Binding-site contacts:
Ligand atom O18 contacts residue SER202 of chain 1.A at 3.6 Å.
Ligand atom C2 contacts residue GLY119 of chain 1.A at 3.9 Å.
Ligand atom C3 contacts residue GLU201 of chain 1.A at 3.4 Å.
Ligand atom C1 contacts residue GLY120 of chain 1.A at 3.9 Å.
Ligand atom C16 contacts residue PHE337 of chain 1.A at 3.8 Å (hydrophobic).
Ligand atom C16 contacts residue PHE296 of chain 1.A at 3.4 Å (hydrophobic).
Ligand atom C11 contacts residue TRP85 of chain 1.A at 3.6 Å (hydrophobic).
Ligand atom C7 contacts residue PHE296 of chain 1.A at 3.6 Å (hydrophobic).
Ligand atom O5 contacts residue SER202 of chain 1.A at 3.8 Å.
Ligand atom C6 contacts residue GLY121 of chain 1.A at 3.9 Å.
Ligand atom C12 contacts residue TYR336 of chain 1.A at 3.2 Å (hydrophobic).
Ligand atom O18 contacts residue GLU201 of chain 1.A at 2.6 Å (salt-bridge).
Ligand atom C11 contacts residue TYR336 of chain 1.A at 3.1 Å (hydrophobic).
Ligand atom C19 contacts residue ASP73 of chain 1.A at 3.7 Å.
Ligand atom C6 contacts residue PHE337 of chain 1.A at 3.7 Å (hydrophobic).
Ligand atom C19 contacts residue TYR336 of chain 1.A at 3.2 Å (hydrophobic).
Ligand atom N10 contacts residue TYR336 of chain 1.A at 2.9 Å (h-bond).
Ligand atom O5 contacts residue HIS446 of chain 1.A at 3.1 Å.
Ligand atom C3 contacts residue TRP85 of chain 1.A at 3.7 Å (hydrophobic).
Ligand atom O17 contacts residue PHE337 of chain 1.A at 3.3 Å.
Ligand atom C9 contacts residue TYR123 of chain 1.A at 3.5 Å (hydrophobic).
Ligand atom O18 contacts residue GLY119 of chain 1.A at 3.5 Å.
Ligand atom C2 contacts residue TRP85 of chain 1.A at 3.6 Å (hydrophobic).
Ligand atom C16 contacts residue SER202 of chain 1.A at 3.4 Å.
Ligand atom C13 contacts residue HIS446 of chain 1.A at 3.9 Å.
Ligand atom C4 contacts residue GLU201 of chain 1.A at 3.7 Å.
Ligand atom O18 contacts residue GLY120 of chain 1.A at 3.4 Å (h-bond).
Ligand atom O17 contacts residue HIS446 of chain 1.A at 3.4 Å (h-bond).
Ligand atom C8 contacts residue TYR123 of chain 1.A at 3.6 Å (hydrophobic).
Ligand atom C6 contacts residue SER202 of chain 1.A at 3.9 Å.
Ligand atom C7 contacts residue PHE337 of chain 1.A at 3.9 Å (hydrophobic).
Ligand atom C8 contacts residue GLY120 of chain 1.A at 3.9 Å.
Ligand atom C2 contacts residue GLY120 of chain 1.A at 3.8 Å.
Ligand atom C8 contacts residue GLY121 of chain 1.A at 3.9 Å.
Ligand atom C7 contacts residue GLY121 of chain 1.A at 3.6 Å.
Ligand atom O17 contacts residue SER202 of chain 1.A at 2.9 Å (h-bond).
Ligand atom C12 contacts residue TRP85 of chain 1.A at 3.8 Å (hydrophobic).
Ligand atom C4 contacts residue TRP85 of chain 1.A at 3.8 Å (hydrophobic).
Ligand atom C16 contacts residue PHE294 of chain 1.A at 3.4 Å (hydrophobic).
Ligand atom C41 contacts residue HIS446 of chain 1.A at 3.9 Å.

The protein below binds the small molecule below.
Small molecule (SMILES): COc1ccc2c3c1O[C@H]1C[C@@H](O)C=C[C@@]31CCN(C)C2

Sequence of chain 1.A:
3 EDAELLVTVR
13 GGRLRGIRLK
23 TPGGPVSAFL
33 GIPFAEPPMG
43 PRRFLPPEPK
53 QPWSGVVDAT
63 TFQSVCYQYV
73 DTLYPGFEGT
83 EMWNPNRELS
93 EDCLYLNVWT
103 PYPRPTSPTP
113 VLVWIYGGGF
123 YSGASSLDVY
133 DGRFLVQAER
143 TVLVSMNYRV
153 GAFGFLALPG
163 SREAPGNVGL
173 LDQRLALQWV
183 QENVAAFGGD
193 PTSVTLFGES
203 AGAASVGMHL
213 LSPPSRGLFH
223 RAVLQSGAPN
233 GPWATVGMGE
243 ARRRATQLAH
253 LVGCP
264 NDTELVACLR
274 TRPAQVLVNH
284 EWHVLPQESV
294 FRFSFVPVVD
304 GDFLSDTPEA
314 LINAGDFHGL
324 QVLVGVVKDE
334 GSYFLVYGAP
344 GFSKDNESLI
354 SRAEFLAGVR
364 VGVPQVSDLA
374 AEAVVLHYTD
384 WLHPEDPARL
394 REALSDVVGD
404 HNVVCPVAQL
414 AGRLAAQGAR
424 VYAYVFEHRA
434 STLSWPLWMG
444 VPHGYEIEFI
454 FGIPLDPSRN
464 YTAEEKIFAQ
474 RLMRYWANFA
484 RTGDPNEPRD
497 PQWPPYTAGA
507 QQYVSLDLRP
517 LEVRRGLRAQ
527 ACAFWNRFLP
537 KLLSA